A small-molecule ligand and the protein it binds are described below.
Small molecule (SMILES): OCCCO

Binding-site contacts:
Ligand atom C1 contacts residue THR87 of chain 1.C at 4.3 Å.
Ligand atom O1 contacts residue THR87 of chain 1.C at 4.3 Å.
Ligand atom C2 contacts residue SER85 of chain 1.C at 3.9 Å.
Ligand atom C1 contacts residue SER85 of chain 1.C at 4.1 Å.
Ligand atom O1 contacts residue ASP90 of chain 1.C at 4.1 Å.
Ligand atom O1 contacts residue SER85 of chain 1.C at 3.6 Å (h-bond).
Ligand atom C3 contacts residue SER85 of chain 1.C at 3.9 Å.

Sequence of chain 1.C:
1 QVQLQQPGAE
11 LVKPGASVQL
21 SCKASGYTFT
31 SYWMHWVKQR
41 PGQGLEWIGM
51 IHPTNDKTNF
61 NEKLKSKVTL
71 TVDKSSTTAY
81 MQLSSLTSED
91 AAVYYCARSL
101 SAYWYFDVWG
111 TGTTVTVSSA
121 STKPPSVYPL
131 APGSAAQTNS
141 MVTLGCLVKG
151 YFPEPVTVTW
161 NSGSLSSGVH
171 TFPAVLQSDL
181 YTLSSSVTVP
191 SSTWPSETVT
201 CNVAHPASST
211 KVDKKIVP